Sequence of chain 1.C:
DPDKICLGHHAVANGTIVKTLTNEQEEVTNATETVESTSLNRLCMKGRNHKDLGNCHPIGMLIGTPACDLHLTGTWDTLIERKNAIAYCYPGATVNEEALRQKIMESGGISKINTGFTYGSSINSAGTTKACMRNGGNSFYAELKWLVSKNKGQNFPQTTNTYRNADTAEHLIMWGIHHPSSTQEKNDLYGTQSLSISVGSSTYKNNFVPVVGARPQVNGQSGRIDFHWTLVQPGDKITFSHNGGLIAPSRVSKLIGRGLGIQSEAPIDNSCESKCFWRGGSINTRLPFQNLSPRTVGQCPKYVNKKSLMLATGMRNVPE

The small molecule below binds the protein below.
Small molecule (SMILES): CC(=O)N[C@H]1[C@H]([C@H](O)[C@H](O)CO)O[C@@](OC[C@H]2O[C@@H](O)[C@H](O)[C@@H](O)[C@H]2O)(C(=O)O)C[C@@H]1O

Binding-site contacts:
Ligand atom C5 contacts residue THR128 of chain 1.C at 3.9 Å.
Ligand atom O1B contacts residue GLN221 of chain 1.C at 2.6 Å (h-bond).
Ligand atom C11 contacts residue THR128 of chain 1.C at 3.7 Å.
Ligand atom C9 contacts residue GLU185 of chain 1.C at 3.1 Å.
Ligand atom C10 contacts residue THR128 of chain 1.C at 3.8 Å.
Ligand atom O9 contacts residue HIS178 of chain 1.C at 3.3 Å.
Ligand atom C7 contacts residue TRP146 of chain 1.C at 3.7 Å (hydrophobic).
Ligand atom C9 contacts residue TYR90 of chain 1.C at 3.1 Å (hydrophobic).
Ligand atom O8 contacts residue TRP146 of chain 1.C at 3.7 Å.
Ligand atom C11 contacts residue TRP146 of chain 1.C at 4.0 Å (hydrophobic).
Ligand atom O1A contacts residue LYS130 of chain 1.C at 3.3 Å (salt-bridge).
Ligand atom C4 contacts residue THR128 of chain 1.C at 3.5 Å.
Ligand atom C9 contacts residue TRP146 of chain 1.C at 3.9 Å (hydrophobic).
Ligand atom O9 contacts residue GLY223 of chain 1.C at 3.3 Å.
Ligand atom O4 contacts residue THR128 of chain 1.C at 3.6 Å (h-bond).
Ligand atom C8 contacts residue GLU185 of chain 1.C at 3.5 Å.
Ligand atom C8 contacts residue GLN221 of chain 1.C at 3.4 Å.
Ligand atom O10 contacts residue LEU189 of chain 1.C at 3.4 Å.
Ligand atom O9 contacts residue TYR90 of chain 1.C at 2.6 Å (h-bond).
Ligand atom O7 contacts residue LEU189 of chain 1.C at 4.0 Å.
Ligand atom O6 contacts residue GLN221 of chain 1.C at 3.4 Å (h-bond).
Ligand atom C11 contacts residue GLY127 of chain 1.C at 3.7 Å.
Ligand atom C1 contacts residue LYS130 of chain 1.C at 3.9 Å.
Ligand atom C1 contacts residue LYS130 of chain 1.C at 3.9 Å.
Ligand atom O1B contacts residue THR129 of chain 1.C at 2.6 Å (h-bond).
Ligand atom N5 contacts residue THR128 of chain 1.C at 3.0 Å (h-bond).
Ligand atom O8 contacts residue GLN221 of chain 1.C at 2.6 Å (h-bond).
Ligand atom C1 contacts residue GLN221 of chain 1.C at 3.2 Å.
Ligand atom C2 contacts residue GLN221 of chain 1.C at 3.7 Å.
Ligand atom C1 contacts residue THR129 of chain 1.C at 3.6 Å.
Ligand atom O9 contacts residue GLU185 of chain 1.C at 3.1 Å (salt-bridge).
Ligand atom C6 contacts residue GLN221 of chain 1.C at 3.4 Å.
Ligand atom O1B contacts residue LYS130 of chain 1.C at 3.8 Å.
Ligand atom C9 contacts residue HIS178 of chain 1.C at 3.2 Å.
Ligand atom O1A contacts residue THR129 of chain 1.C at 3.9 Å.
Ligand atom O7 contacts residue GLU185 of chain 1.C at 3.8 Å.
Ligand atom C8 contacts residue TRP146 of chain 1.C at 4.0 Å (hydrophobic).
Ligand atom C8 contacts residue TYR90 of chain 1.C at 3.5 Å (hydrophobic).
Ligand atom O8 contacts residue TYR90 of chain 1.C at 2.7 Å (h-bond).
Ligand atom O6 contacts residue GLN221 of chain 1.C at 4.0 Å.